This small molecule binds to this protein.
Small molecule (SMILES): CC(=O)N[C@@H]1[C@@H](O)[C@H](O)[C@@H](CO)O[C@H]1O

Sequence of chain 2.A:
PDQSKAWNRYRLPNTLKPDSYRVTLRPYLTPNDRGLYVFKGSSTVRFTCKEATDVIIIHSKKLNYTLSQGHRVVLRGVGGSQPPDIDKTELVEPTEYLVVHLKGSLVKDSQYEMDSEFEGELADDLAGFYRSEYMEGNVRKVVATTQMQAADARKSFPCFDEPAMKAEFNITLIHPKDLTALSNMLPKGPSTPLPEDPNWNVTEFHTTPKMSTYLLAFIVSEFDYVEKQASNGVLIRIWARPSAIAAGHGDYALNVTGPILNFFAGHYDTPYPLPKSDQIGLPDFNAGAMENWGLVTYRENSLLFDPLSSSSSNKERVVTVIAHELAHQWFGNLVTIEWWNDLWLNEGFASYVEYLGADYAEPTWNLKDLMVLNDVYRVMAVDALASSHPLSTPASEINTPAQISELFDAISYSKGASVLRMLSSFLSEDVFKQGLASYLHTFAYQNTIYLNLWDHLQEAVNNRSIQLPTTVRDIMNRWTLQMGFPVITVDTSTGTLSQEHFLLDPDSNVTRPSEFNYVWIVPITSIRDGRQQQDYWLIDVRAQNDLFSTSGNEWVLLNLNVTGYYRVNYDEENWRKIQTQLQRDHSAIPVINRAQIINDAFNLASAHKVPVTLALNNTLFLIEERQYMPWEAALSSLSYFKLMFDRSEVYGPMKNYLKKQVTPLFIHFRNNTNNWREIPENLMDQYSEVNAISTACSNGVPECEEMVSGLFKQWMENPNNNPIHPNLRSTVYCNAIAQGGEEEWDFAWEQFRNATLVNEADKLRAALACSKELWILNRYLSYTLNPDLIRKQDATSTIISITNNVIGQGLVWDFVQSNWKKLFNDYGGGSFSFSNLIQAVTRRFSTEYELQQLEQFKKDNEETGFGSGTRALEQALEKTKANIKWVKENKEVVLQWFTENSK

Binding-site contacts:
Ligand atom C1 contacts residue THR613 of chain 2.A at 4.1 Å.
Ligand atom C8 contacts residue GLU572 of chain 2.A at 4.2 Å.
Ligand atom C8 contacts residue THR613 of chain 2.A at 3.2 Å.
Ligand atom O7 contacts residue ASN617 of chain 2.A at 4.1 Å.
Ligand atom C7 contacts residue LEU614 of chain 2.A at 4.2 Å (hydrophobic).
Ligand atom N2 contacts residue LEU614 of chain 2.A at 4.3 Å.
Ligand atom C2 contacts residue ASN617 of chain 2.A at 2.4 Å.
Ligand atom C7 contacts residue ASN617 of chain 2.A at 3.7 Å.
Ligand atom C4 contacts residue ASN617 of chain 2.A at 4.2 Å.
Ligand atom C8 contacts residue LEU614 of chain 2.A at 3.6 Å (hydrophobic).
Ligand atom N2 contacts residue ASN617 of chain 2.A at 2.9 Å (h-bond).
Ligand atom C5 contacts residue ASN617 of chain 2.A at 3.6 Å.
Ligand atom O5 contacts residue ASN617 of chain 2.A at 2.3 Å (h-bond).
Ligand atom C8 contacts residue PRO611 of chain 2.A at 3.8 Å (hydrophobic).
Ligand atom N2 contacts residue THR613 of chain 2.A at 3.3 Å (h-bond).
Ligand atom C3 contacts residue ASN617 of chain 2.A at 3.8 Å.
Ligand atom O7 contacts residue GLU572 of chain 2.A at 4.4 Å.
Ligand atom C1 contacts residue ASN617 of chain 2.A at 1.4 Å.
Ligand atom C7 contacts residue THR613 of chain 2.A at 3.8 Å.